Binding-site contacts:
Ligand atom N7 contacts residue HIS630 of chain 1.H at 3.7 Å.
Ligand atom C5 contacts residue PRO631 of chain 1.H at 4.4 Å (hydrophobic).
Ligand atom N1 contacts residue PRO631 of chain 1.H at 4.2 Å.
Ligand atom N6 contacts residue PRO633 of chain 1.H at 4.4 Å.
Ligand atom C2 contacts residue GLY639 of chain 1.H at 2.9 Å.
Ligand atom C5 contacts residue SER632 of chain 1.H at 3.9 Å.
Ligand atom C6 contacts residue PRO631 of chain 1.H at 4.3 Å (hydrophobic).
Ligand atom N1 contacts residue PHE638 of chain 1.H at 4.1 Å.
Ligand atom C4 contacts residue PRO631 of chain 1.H at 4.2 Å (hydrophobic).
Ligand atom N1 contacts residue GLY639 of chain 1.H at 3.0 Å (h-bond).
Ligand atom N9 contacts residue HIS630 of chain 1.H at 4.4 Å.
Ligand atom N7 contacts residue SER632 of chain 1.H at 3.7 Å.
Ligand atom N9 contacts residue PRO631 of chain 1.H at 3.9 Å.
Ligand atom N6 contacts residue GLY637 of chain 1.H at 3.4 Å (h-bond).
Ligand atom C6 contacts residue SER632 of chain 1.H at 4.0 Å.
Ligand atom C2 contacts residue PRO631 of chain 1.H at 4.2 Å (hydrophobic).
Ligand atom C2 contacts residue ILE622 of chain 1.H at 4.3 Å (hydrophobic).
Ligand atom N6 contacts residue SER632 of chain 1.H at 3.6 Å.
Ligand atom N7 contacts residue ASP609 of chain 1.H at 4.0 Å.
Ligand atom C8 contacts residue HIS630 of chain 1.H at 3.3 Å.
Ligand atom C6 contacts residue GLY639 of chain 1.H at 3.7 Å.
Ligand atom N3 contacts residue PRO631 of chain 1.H at 4.1 Å.
Ligand atom C5 contacts residue PRO420 of chain 1.H at 4.5 Å (hydrophobic).
Ligand atom N6 contacts residue GLY639 of chain 1.H at 3.5 Å (h-bond).
Ligand atom N6 contacts residue PHE638 of chain 1.H at 3.7 Å.
Ligand atom N3 contacts residue GLY639 of chain 1.H at 4.2 Å.

Sequence of chain 1.H:
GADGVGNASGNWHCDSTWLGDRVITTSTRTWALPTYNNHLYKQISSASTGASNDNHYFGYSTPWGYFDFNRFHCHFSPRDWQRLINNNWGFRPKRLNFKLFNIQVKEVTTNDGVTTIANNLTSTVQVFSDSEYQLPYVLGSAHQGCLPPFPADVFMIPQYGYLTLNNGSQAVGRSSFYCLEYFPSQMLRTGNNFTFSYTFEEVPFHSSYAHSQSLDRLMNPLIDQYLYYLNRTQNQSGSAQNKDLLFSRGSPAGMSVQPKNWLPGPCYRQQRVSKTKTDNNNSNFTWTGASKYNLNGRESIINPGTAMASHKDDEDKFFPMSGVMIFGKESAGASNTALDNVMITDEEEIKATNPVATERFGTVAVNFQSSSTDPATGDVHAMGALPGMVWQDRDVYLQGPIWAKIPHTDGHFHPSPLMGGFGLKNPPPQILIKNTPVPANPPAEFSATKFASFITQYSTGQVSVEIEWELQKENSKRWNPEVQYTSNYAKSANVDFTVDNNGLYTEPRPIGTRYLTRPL

The protein below binds the small molecule below.
Small molecule (SMILES): Nc1ncnc2[nH]cnc12